This protein binds this small molecule.
Small molecule (SMILES): CC(=O)N[C@H]1[C@H](O[C@H]2[C@H](O)[C@@H](NC(C)=O)CO[C@@H]2CO)O[C@H](CO)[C@@H](O)[C@@H]1O

Sequence of chain 7.A:
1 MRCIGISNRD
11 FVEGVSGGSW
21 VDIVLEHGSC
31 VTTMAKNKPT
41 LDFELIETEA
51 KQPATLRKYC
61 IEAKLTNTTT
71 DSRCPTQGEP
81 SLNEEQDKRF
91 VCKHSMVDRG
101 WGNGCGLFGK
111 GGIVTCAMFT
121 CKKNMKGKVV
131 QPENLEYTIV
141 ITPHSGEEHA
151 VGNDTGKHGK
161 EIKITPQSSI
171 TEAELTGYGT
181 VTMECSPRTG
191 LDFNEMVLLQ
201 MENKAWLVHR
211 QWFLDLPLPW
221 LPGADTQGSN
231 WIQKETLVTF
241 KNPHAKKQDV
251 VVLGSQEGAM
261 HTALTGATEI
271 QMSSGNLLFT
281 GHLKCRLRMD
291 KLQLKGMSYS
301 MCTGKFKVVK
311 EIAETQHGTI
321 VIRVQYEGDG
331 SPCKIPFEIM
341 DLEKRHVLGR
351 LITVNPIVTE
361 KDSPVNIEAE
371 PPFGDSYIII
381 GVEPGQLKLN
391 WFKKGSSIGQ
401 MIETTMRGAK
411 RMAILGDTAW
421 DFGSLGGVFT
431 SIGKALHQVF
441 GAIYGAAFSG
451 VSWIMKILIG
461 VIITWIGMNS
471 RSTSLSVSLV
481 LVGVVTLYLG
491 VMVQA

Sequence of chain 33.A:
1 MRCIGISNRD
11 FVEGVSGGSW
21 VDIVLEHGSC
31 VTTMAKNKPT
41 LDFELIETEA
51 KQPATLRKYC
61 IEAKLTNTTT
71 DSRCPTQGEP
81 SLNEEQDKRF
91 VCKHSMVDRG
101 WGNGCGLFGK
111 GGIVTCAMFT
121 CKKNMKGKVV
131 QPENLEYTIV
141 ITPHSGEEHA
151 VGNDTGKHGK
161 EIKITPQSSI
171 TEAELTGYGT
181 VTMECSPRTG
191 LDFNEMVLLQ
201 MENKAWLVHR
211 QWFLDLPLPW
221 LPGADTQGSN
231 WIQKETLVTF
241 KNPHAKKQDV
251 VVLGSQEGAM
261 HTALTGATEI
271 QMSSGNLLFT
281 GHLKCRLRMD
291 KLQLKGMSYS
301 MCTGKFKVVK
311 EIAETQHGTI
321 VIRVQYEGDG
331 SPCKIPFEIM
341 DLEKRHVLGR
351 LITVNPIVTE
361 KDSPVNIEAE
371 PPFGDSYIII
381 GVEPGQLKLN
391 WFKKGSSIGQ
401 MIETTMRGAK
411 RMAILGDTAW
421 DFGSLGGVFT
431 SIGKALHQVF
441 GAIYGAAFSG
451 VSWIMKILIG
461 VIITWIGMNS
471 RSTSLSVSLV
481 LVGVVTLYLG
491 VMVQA

Binding-site contacts:
Ligand atom N2 contacts residue ASN153 of chain 33.A at 3.1 Å (h-bond).
Ligand atom C4 contacts residue ASN153 of chain 33.A at 4.2 Å.
Ligand atom C6 contacts residue GLY156 of chain 33.A at 3.8 Å.
Ligand atom O5 contacts residue HIS158 of chain 33.A at 3.2 Å.
Ligand atom O5 contacts residue THR155 of chain 33.A at 3.9 Å.
Ligand atom C4 contacts residue HIS149 of chain 33.A at 3.7 Å.
Ligand atom C1 contacts residue HIS149 of chain 33.A at 3.6 Å.
Ligand atom C7 contacts residue HIS149 of chain 33.A at 4.3 Å.
Ligand atom C1 contacts residue ASN153 of chain 33.A at 1.4 Å.
Ligand atom C5 contacts residue HIS149 of chain 33.A at 4.2 Å.
Ligand atom O5 contacts residue GLY156 of chain 33.A at 4.1 Å.
Ligand atom C5 contacts residue HIS158 of chain 33.A at 4.0 Å.
Ligand atom O7 contacts residue HIS149 of chain 33.A at 3.3 Å.
Ligand atom C1 contacts residue HIS158 of chain 33.A at 4.2 Å.
Ligand atom C3 contacts residue HIS149 of chain 33.A at 4.3 Å.
Ligand atom C5 contacts residue GLY156 of chain 33.A at 4.1 Å.
Ligand atom C8 contacts residue GLY102 of chain 7.A at 3.5 Å.
Ligand atom C6 contacts residue HIS158 of chain 33.A at 3.6 Å.
Ligand atom C1 contacts residue THR155 of chain 33.A at 3.9 Å.
Ligand atom N2 contacts residue HIS149 of chain 33.A at 4.2 Å.
Ligand atom C2 contacts residue ASN153 of chain 33.A at 2.5 Å.
Ligand atom O5 contacts residue HIS149 of chain 33.A at 3.6 Å (h-bond).
Ligand atom C2 contacts residue HIS149 of chain 33.A at 3.4 Å.
Ligand atom O3 contacts residue HIS149 of chain 33.A at 4.2 Å.
Ligand atom C8 contacts residue ASN153 of chain 33.A at 4.5 Å.
Ligand atom C3 contacts residue ASN153 of chain 33.A at 3.9 Å.
Ligand atom C5 contacts residue ASN153 of chain 33.A at 3.6 Å.
Ligand atom O5 contacts residue ASN153 of chain 33.A at 2.3 Å (h-bond).
Ligand atom O6 contacts residue HIS158 of chain 33.A at 3.5 Å.
Ligand atom C7 contacts residue ASN153 of chain 33.A at 4.1 Å.
Ligand atom O6 contacts residue HIS149 of chain 33.A at 3.5 Å.